The small molecule below binds the protein below.
Small molecule (SMILES): CSC[C@H]1O[C@@H](n2cnc3c(N)ncnc32)[C@H](O)[C@@H]1O

Binding-site contacts:
Ligand atom C4' contacts residue SO41 of chain 1.Q at 3.6 Å.
Ligand atom C2 contacts residue MET190 of chain 1.D at 3.7 Å (hydrophobic).
Ligand atom N7 contacts residue ASP214 of chain 1.D at 2.6 Å (salt-bridge).
Ligand atom S5' contacts residue VAL228 of chain 1.D at 3.8 Å.
Ligand atom C2' contacts residue MET190 of chain 1.D at 3.8 Å (hydrophobic).
Ligand atom C5 contacts residue GLY94 of chain 1.D at 3.6 Å.
Ligand atom C5 contacts residue ILE188 of chain 1.D at 3.8 Å (hydrophobic).
Ligand atom N6 contacts residue ASP216 of chain 1.D at 2.9 Å (salt-bridge).
Ligand atom C3' contacts residue SO41 of chain 1.Q at 3.5 Å.
Ligand atom N1 contacts residue ILE188 of chain 1.D at 3.6 Å.
Ligand atom CS contacts residue VAL270 of chain 1.E at 3.8 Å (hydrophobic).
Ligand atom C6 contacts residue ILE188 of chain 1.D at 3.6 Å (hydrophobic).
Ligand atom O3' contacts residue HIS59 of chain 1.D at 3.6 Å.
Ligand atom CS contacts residue SER16 of chain 1.D at 3.6 Å.
Ligand atom C4' contacts residue SER16 of chain 1.D at 3.8 Å.
Ligand atom C5' contacts residue HIS130 of chain 1.E at 3.2 Å.
Ligand atom N6 contacts residue ASP214 of chain 1.D at 2.9 Å (salt-bridge).
Ligand atom N3 contacts residue MET190 of chain 1.D at 3.7 Å.
Ligand atom C2' contacts residue SO41 of chain 1.Q at 3.8 Å.
Ligand atom S5' contacts residue HIS130 of chain 1.E at 3.8 Å.
Ligand atom C5 contacts residue PHE170 of chain 1.D at 3.7 Å (hydrophobic).
Ligand atom O3' contacts residue SO41 of chain 1.Q at 2.6 Å (h-bond).
Ligand atom C1' contacts residue ALA92 of chain 1.D at 3.4 Å (hydrophobic).
Ligand atom N1 contacts residue PHE170 of chain 1.D at 3.6 Å.
Ligand atom C5 contacts residue ASP214 of chain 1.D at 3.7 Å.
Ligand atom N7 contacts residue VAL93 of chain 1.D at 3.7 Å.
Ligand atom N6 contacts residue GLY94 of chain 1.D at 3.6 Å.
Ligand atom C6 contacts residue PHE170 of chain 1.D at 3.8 Å (hydrophobic).
Ligand atom O2' contacts residue MET190 of chain 1.D at 3.0 Å (h-bond).
Ligand atom N3 contacts residue GLY189 of chain 1.D at 3.6 Å.
Ligand atom N6 contacts residue ILE188 of chain 1.D at 3.5 Å.
Ligand atom O2' contacts residue GLY189 of chain 1.D at 3.8 Å.
Ligand atom N7 contacts residue GLY94 of chain 1.D at 3.3 Å (h-bond).
Ligand atom O2' contacts residue SO41 of chain 1.Q at 2.9 Å (h-bond).
Ligand atom C4 contacts residue PHE170 of chain 1.D at 3.8 Å (hydrophobic).
Ligand atom N9 contacts residue ALA92 of chain 1.D at 3.7 Å.
Ligand atom C8 contacts residue THR213 of chain 1.D at 3.8 Å.
Ligand atom C8 contacts residue VAL228 of chain 1.D at 3.7 Å (hydrophobic).
Ligand atom O3' contacts residue PRO67 of chain 1.D at 3.6 Å.
Ligand atom C8 contacts residue ASP214 of chain 1.D at 3.4 Å.

Sequence of chain 1.E:
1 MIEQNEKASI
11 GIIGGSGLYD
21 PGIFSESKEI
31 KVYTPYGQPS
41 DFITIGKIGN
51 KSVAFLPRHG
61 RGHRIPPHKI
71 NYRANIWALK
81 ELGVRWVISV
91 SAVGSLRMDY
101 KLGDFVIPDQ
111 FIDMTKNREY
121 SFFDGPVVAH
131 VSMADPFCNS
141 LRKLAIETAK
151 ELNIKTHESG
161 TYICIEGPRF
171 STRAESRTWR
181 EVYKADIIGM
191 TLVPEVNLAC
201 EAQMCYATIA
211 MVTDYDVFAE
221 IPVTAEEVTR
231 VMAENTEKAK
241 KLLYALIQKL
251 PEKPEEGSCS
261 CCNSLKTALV

Sequence of chain 1.D:
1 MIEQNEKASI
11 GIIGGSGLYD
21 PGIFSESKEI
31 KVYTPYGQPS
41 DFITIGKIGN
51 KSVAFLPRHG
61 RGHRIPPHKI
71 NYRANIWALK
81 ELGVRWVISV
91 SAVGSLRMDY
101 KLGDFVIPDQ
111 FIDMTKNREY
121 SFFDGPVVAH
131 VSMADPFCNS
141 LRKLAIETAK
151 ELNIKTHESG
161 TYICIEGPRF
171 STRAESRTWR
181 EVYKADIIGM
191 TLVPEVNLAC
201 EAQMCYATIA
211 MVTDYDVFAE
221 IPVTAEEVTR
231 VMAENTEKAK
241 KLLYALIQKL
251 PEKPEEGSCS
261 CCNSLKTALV